Binding-site contacts:
Ligand atom C6 contacts residue LEU139 of chain 1.C at 3.8 Å (hydrophobic).
Ligand atom C5 contacts residue LEU139 of chain 1.C at 3.7 Å (hydrophobic).
Ligand atom N2 contacts residue PHE87 of chain 1.C at 3.6 Å.
Ligand atom N2 contacts residue HIS89 of chain 1.C at 3.9 Å.
Ligand atom N9 contacts residue ALA36 of chain 1.C at 3.4 Å.
Ligand atom N2 contacts residue GLN90 of chain 1.C at 3.8 Å.
Ligand atom C8 contacts residue LEU139 of chain 1.C at 3.6 Å (hydrophobic).
Ligand atom C14 contacts residue GLY18 of chain 1.C at 3.7 Å.
Ligand atom C15 contacts residue VAL23 of chain 1.C at 3.8 Å (hydrophobic).
Ligand atom C2 contacts residue LEU139 of chain 1.C at 4.0 Å (hydrophobic).
Ligand atom C14 contacts residue VAL23 of chain 1.C at 4.0 Å (hydrophobic).
Ligand atom N1 contacts residue LEU139 of chain 1.C at 3.8 Å.
Ligand atom N7 contacts residue LEU139 of chain 1.C at 3.8 Å.
Ligand atom C10 contacts residue GLN136 of chain 1.C at 4.0 Å.
Ligand atom C11 contacts residue ASP91 of chain 1.C at 3.6 Å.
Ligand atom C9 contacts residue ILE15 of chain 1.C at 3.8 Å (hydrophobic).
Ligand atom C12 contacts residue GLN136 of chain 1.C at 3.7 Å.
Ligand atom C14 contacts residue GLU17 of chain 1.C at 3.8 Å.
Ligand atom N3 contacts residue PHE87 of chain 1.C at 3.7 Å.
Ligand atom C8 contacts residue ALA36 of chain 1.C at 3.5 Å (hydrophobic).
Ligand atom N9 contacts residue LEU139 of chain 1.C at 3.5 Å.
Ligand atom C2 contacts residue PHE87 of chain 1.C at 3.8 Å (hydrophobic).
Ligand atom C9 contacts residue ASP91 of chain 1.C at 3.9 Å.
Ligand atom C8 contacts residue GLU86 of chain 1.C at 3.6 Å.
Ligand atom N9 contacts residue GLU86 of chain 1.C at 2.7 Å (salt-bridge).
Ligand atom C13 contacts residue GLU17 of chain 1.C at 3.4 Å.
Ligand atom C13 contacts residue GLY18 of chain 1.C at 4.0 Å.
Ligand atom C2 contacts residue LEU88 of chain 1.C at 3.8 Å (hydrophobic).
Ligand atom N2 contacts residue LEU88 of chain 1.C at 3.0 Å (h-bond).
Ligand atom C8 contacts residue PHE85 of chain 1.C at 3.6 Å (hydrophobic).
Ligand atom N3 contacts residue LEU88 of chain 1.C at 3.1 Å (h-bond).
Ligand atom C13 contacts residue GLY16 of chain 1.C at 3.8 Å.
Ligand atom N3 contacts residue LEU139 of chain 1.C at 4.0 Å.
Ligand atom C11 contacts residue GLN136 of chain 1.C at 3.8 Å.
Ligand atom C4 contacts residue LEU139 of chain 1.C at 3.5 Å (hydrophobic).
Ligand atom N1 contacts residue ILE15 of chain 1.C at 4.0 Å.
Ligand atom C4 contacts residue GLU86 of chain 1.C at 3.8 Å.
Ligand atom N7 contacts residue ALA36 of chain 1.C at 3.9 Å.
Ligand atom C5 contacts residue ALA36 of chain 1.C at 3.9 Å (hydrophobic).
Ligand atom C4 contacts residue ALA36 of chain 1.C at 3.6 Å (hydrophobic).

Sequence of chain 1.C:
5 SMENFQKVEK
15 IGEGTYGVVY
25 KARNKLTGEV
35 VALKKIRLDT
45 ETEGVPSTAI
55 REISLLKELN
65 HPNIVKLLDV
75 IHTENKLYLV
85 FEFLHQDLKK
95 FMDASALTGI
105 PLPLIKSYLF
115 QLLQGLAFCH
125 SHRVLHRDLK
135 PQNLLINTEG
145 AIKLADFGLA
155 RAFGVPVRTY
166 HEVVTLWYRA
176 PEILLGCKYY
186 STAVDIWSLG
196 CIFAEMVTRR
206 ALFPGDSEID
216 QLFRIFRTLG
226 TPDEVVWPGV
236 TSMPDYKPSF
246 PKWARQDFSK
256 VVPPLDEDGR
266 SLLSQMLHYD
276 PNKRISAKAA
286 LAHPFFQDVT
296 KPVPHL

The protein below binds the small molecule below.
Small molecule (SMILES): Nc1nc(OCC2CCCCC2)c2nc[nH]c2n1